A protein and the small-molecule ligand that binds it are described below.
Small molecule (SMILES): CC(=O)N[C@@H]1[C@@H](O)[C@H](O)[C@@H](CO)O[C@H]1O

Sequence of chain 1.A:
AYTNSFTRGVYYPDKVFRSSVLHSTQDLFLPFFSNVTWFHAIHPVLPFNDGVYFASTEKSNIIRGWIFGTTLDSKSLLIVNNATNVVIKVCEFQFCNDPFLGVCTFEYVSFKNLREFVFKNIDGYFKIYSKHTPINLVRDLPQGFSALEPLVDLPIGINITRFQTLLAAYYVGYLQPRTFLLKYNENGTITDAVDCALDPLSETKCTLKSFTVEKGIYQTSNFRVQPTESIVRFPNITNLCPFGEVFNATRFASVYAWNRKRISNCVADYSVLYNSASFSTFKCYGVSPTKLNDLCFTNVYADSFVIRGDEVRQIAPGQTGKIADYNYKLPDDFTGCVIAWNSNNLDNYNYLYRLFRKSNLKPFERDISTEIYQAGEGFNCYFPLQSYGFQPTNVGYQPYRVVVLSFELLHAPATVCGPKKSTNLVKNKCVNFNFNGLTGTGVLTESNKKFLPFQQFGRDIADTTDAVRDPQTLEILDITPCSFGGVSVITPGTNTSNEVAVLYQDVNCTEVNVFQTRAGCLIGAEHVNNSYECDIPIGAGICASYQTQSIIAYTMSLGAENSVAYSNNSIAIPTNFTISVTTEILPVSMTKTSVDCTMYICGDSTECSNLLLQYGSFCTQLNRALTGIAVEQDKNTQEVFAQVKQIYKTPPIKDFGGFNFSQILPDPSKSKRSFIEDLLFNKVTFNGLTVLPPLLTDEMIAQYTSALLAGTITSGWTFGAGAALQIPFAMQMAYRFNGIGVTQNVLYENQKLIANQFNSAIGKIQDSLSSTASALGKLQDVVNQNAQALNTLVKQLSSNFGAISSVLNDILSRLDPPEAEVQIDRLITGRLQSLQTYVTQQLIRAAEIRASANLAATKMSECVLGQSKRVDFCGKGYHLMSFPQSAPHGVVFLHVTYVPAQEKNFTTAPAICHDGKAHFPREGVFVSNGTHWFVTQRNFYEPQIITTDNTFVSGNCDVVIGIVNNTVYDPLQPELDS

Binding-site contacts:
Ligand atom N2 contacts residue ASN801 of chain 1.A at 2.7 Å (h-bond).
Ligand atom C3 contacts residue ASN801 of chain 1.A at 3.8 Å.
Ligand atom C8 contacts residue ASN801 of chain 1.A at 3.9 Å.
Ligand atom C1 contacts residue ASN801 of chain 1.A at 1.4 Å.
Ligand atom O5 contacts residue ASN801 of chain 1.A at 2.3 Å (h-bond).
Ligand atom C5 contacts residue ASN801 of chain 1.A at 3.6 Å.
Ligand atom C4 contacts residue ASN801 of chain 1.A at 4.2 Å.
Ligand atom C8 contacts residue LYS795 of chain 1.A at 4.1 Å.
Ligand atom C7 contacts residue ASN801 of chain 1.A at 3.6 Å.
Ligand atom C2 contacts residue ASN801 of chain 1.A at 2.5 Å.